A protein and the small-molecule ligand that binds it are described below.
Small molecule (SMILES): CC(=O)N[C@@H]1[C@@H](O)[C@H](O)[C@@H](CO)O[C@H]1O

Binding-site contacts:
Ligand atom C6 contacts residue TYR137 of chain 1.C at 4.2 Å (hydrophobic).
Ligand atom O5 contacts residue TYR137 of chain 1.C at 4.0 Å.
Ligand atom C2 contacts residue ASN120 of chain 1.C at 2.5 Å.
Ligand atom C5 contacts residue TYR137 of chain 1.C at 3.6 Å (hydrophobic).
Ligand atom O7 contacts residue LEU104 of chain 1.C at 4.3 Å.
Ligand atom N2 contacts residue TYR137 of chain 1.C at 4.2 Å.
Ligand atom C8 contacts residue ALA138 of chain 1.C at 4.4 Å (hydrophobic).
Ligand atom O7 contacts residue ASN120 of chain 1.C at 4.2 Å.
Ligand atom O5 contacts residue ASN120 of chain 1.C at 2.5 Å (h-bond).
Ligand atom C4 contacts residue ASN120 of chain 1.C at 4.3 Å.
Ligand atom C1 contacts residue ASN120 of chain 1.C at 1.4 Å.
Ligand atom N2 contacts residue ASN120 of chain 1.C at 2.8 Å (h-bond).
Ligand atom C7 contacts residue ASN120 of chain 1.C at 3.7 Å.
Ligand atom C5 contacts residue ASN120 of chain 1.C at 3.7 Å.
Ligand atom C3 contacts residue ASN120 of chain 1.C at 3.8 Å.
Ligand atom C1 contacts residue TYR137 of chain 1.C at 3.6 Å (hydrophobic).
Ligand atom C8 contacts residue LEU139 of chain 1.C at 4.5 Å (hydrophobic).
Ligand atom O6 contacts residue TYR137 of chain 1.C at 3.5 Å (h-bond).

Sequence of chain 1.C:
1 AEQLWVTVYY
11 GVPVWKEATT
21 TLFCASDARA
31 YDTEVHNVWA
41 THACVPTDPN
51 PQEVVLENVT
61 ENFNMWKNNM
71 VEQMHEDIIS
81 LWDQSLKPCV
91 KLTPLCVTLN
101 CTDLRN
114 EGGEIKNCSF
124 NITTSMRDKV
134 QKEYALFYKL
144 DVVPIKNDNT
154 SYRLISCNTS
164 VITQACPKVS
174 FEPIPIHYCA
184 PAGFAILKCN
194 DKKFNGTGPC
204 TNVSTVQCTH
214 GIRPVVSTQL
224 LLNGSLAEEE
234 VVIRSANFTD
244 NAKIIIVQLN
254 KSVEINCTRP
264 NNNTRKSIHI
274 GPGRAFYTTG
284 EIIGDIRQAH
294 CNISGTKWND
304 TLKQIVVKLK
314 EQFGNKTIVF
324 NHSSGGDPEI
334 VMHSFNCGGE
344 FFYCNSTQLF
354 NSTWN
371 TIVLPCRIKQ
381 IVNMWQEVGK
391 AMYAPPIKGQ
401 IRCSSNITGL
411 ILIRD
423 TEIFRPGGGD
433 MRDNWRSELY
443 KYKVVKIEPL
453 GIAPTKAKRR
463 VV